Sequence of chain 1.A:
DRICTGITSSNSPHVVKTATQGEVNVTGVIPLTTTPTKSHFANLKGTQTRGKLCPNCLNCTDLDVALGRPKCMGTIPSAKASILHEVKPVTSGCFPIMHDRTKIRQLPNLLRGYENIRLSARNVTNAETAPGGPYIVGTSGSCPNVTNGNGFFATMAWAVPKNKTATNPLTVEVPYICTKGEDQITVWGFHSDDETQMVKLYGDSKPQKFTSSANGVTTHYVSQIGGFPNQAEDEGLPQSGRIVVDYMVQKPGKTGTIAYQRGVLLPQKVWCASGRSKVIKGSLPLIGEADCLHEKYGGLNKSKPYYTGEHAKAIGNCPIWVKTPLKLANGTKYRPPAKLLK

Binding-site contacts:
Ligand atom O5 contacts residue ASP291 of chain 1.A at 4.1 Å.
Ligand atom C1 contacts residue GLU289 of chain 1.A at 4.5 Å.
Ligand atom C3 contacts residue GLU289 of chain 1.A at 3.5 Å.
Ligand atom C3 contacts residue ASN301 of chain 1.A at 3.6 Å.
Ligand atom C2 contacts residue GLU289 of chain 1.A at 4.0 Å.
Ligand atom N2 contacts residue ASN301 of chain 1.A at 2.7 Å (h-bond).
Ligand atom O7 contacts residue ALA290 of chain 1.A at 4.2 Å.
Ligand atom C7 contacts residue GLU289 of chain 1.A at 3.8 Å.
Ligand atom O7 contacts residue GLU289 of chain 1.A at 3.7 Å.
Ligand atom O4 contacts residue GLU289 of chain 1.A at 3.5 Å (salt-bridge).
Ligand atom C7 contacts residue ASN301 of chain 1.A at 3.4 Å.
Ligand atom C5 contacts residue GLU289 of chain 1.A at 4.2 Å.
Ligand atom N2 contacts residue GLU289 of chain 1.A at 3.3 Å (salt-bridge).
Ligand atom C8 contacts residue ASN301 of chain 1.A at 3.3 Å.
Ligand atom O3 contacts residue GLU289 of chain 1.A at 4.0 Å.
Ligand atom O7 contacts residue ASN301 of chain 1.A at 4.1 Å.
Ligand atom C1 contacts residue ASN301 of chain 1.A at 1.4 Å.
Ligand atom O6 contacts residue LYS45 of chain 1.A at 3.6 Å.
Ligand atom C4 contacts residue GLU289 of chain 1.A at 3.9 Å.
Ligand atom C4 contacts residue ASN301 of chain 1.A at 4.0 Å.
Ligand atom C5 contacts residue ASN301 of chain 1.A at 3.6 Å.
Ligand atom C8 contacts residue GLY299 of chain 1.A at 4.3 Å.
Ligand atom O5 contacts residue ASN301 of chain 1.A at 2.3 Å (h-bond).
Ligand atom O6 contacts residue GLU289 of chain 1.A at 3.4 Å (salt-bridge).
Ligand atom C8 contacts residue LEU300 of chain 1.A at 4.2 Å (hydrophobic).
Ligand atom C6 contacts residue LYS45 of chain 1.A at 4.3 Å.
Ligand atom C2 contacts residue ASN301 of chain 1.A at 2.2 Å.

This protein binds this small molecule.
Small molecule (SMILES): CC(=O)N[C@H]1[C@H](O[C@H]2[C@H](O)[C@@H](NC(C)=O)CO[C@@H]2CO)O[C@H](CO)[C@@H](O)[C@@H]1O